Sequence of chain 1.B:
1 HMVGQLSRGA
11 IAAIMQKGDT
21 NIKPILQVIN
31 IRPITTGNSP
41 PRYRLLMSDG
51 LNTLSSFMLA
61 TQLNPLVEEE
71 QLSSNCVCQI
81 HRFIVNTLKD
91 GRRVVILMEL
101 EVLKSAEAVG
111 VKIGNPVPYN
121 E

Binding-site contacts:
Ligand atom OD2 contacts residue THR35 of chain 1.B at 2.9 Å (h-bond).
Ligand atom CG1 contacts residue ARG92 of chain 1.B at 3.8 Å.
Ligand atom O contacts residue LEU88 of chain 1.B at 3.5 Å.
Ligand atom CG2 contacts residue ILE34 of chain 1.B at 3.9 Å (hydrophobic).
Ligand atom N contacts residue ARG92 of chain 1.B at 4.0 Å.
Ligand atom CG1 contacts residue MET58 of chain 1.B at 3.7 Å (hydrophobic).
Ligand atom CD1 contacts residue ASP90 of chain 1.B at 3.8 Å.
Ligand atom O contacts residue ILE34 of chain 1.B at 4.0 Å.
Ligand atom CG2 contacts residue LEU88 of chain 1.B at 3.9 Å (hydrophobic).
Ligand atom N contacts residue ARG44 of chain 1.B at 3.9 Å.
Ligand atom CG contacts residue ARG32 of chain 1.B at 3.5 Å.
Ligand atom CD contacts residue ARG92 of chain 1.B at 3.8 Å.
Ligand atom N contacts residue ARG44 of chain 1.B at 3.9 Å.
Ligand atom C contacts residue ARG92 of chain 1.B at 4.0 Å.
Ligand atom CD1 contacts residue MET58 of chain 1.B at 3.6 Å (hydrophobic).
Ligand atom O contacts residue ARG44 of chain 1.B at 2.8 Å (salt-bridge).
Ligand atom OD1 contacts residue ILE34 of chain 1.B at 3.8 Å.
Ligand atom OE2 contacts residue ARG92 of chain 1.B at 3.1 Å (salt-bridge).
Ligand atom OD2 contacts residue ILE34 of chain 1.B at 3.6 Å.
Ligand atom CD1 contacts residue ARG44 of chain 1.B at 3.6 Å.
Ligand atom O contacts residue ARG92 of chain 1.B at 3.6 Å (salt-bridge).
Ligand atom C contacts residue ARG44 of chain 1.B at 4.0 Å.
Ligand atom CG2 contacts residue MET58 of chain 1.B at 3.9 Å (hydrophobic).
Ligand atom CB contacts residue THR35 of chain 1.B at 3.9 Å.
Ligand atom CD1 contacts residue SER56 of chain 1.B at 3.9 Å.
Ligand atom OD1 contacts residue ARG44 of chain 1.B at 2.9 Å (salt-bridge).
Ligand atom OE1 contacts residue ARG92 of chain 1.B at 3.0 Å (salt-bridge).
Ligand atom C contacts residue ARG44 of chain 1.B at 4.0 Å.
Ligand atom OD1 contacts residue ARG32 of chain 1.B at 2.9 Å (salt-bridge).
Ligand atom CG contacts residue ILE34 of chain 1.B at 3.6 Å (hydrophobic).
Ligand atom CD contacts residue ARG92 of chain 1.B at 3.2 Å.
Ligand atom N contacts residue SER55 of chain 1.B at 3.1 Å (h-bond).
Ligand atom CD1 contacts residue ARG93 of chain 1.B at 3.8 Å.
Ligand atom CD1 contacts residue ARG92 of chain 1.B at 3.6 Å.
Ligand atom CG1 contacts residue VAL94 of chain 1.B at 3.9 Å (hydrophobic).
Ligand atom OD2 contacts residue ARG32 of chain 1.B at 2.9 Å (salt-bridge).
Ligand atom CA contacts residue ARG92 of chain 1.B at 3.7 Å.
Ligand atom CD1 contacts residue ARG92 of chain 1.B at 3.8 Å.
Ligand atom CB contacts residue ILE34 of chain 1.B at 3.6 Å (hydrophobic).
Ligand atom CG contacts residue THR35 of chain 1.B at 3.6 Å.

The protein below binds the small molecule below.
Small molecule (SMILES): CC[C@H](C)[C@H](NC(=O)[C@H](CC(C)C)NC(=O)[C@H](CCC(=O)O)NC(=O)[C@H](CC(=O)O)NC(=O)[C@@H]1CCCN1C(=O)[C@@H](NC(=O)[C@@H](N)CCC(=O)O)[C@@H](C)CC)C(=O)N[C@H](C(=O)N[C@@H](C)C=O)[C@@H](C)CC